This small molecule binds to this protein.
Small molecule (SMILES): CC(=O)N[C@@H]1[C@@H](O)[C@H](O)[C@@H](CO)O[C@H]1O

Binding-site contacts:
Ligand atom C4 contacts residue ASN1134 of chain 1.A at 4.2 Å.
Ligand atom C8 contacts residue ASN1134 of chain 1.A at 3.1 Å.
Ligand atom C7 contacts residue ASN1134 of chain 1.A at 3.4 Å.
Ligand atom O7 contacts residue ASN1134 of chain 1.A at 4.0 Å.
Ligand atom C3 contacts residue ASN1134 of chain 1.A at 3.8 Å.
Ligand atom O5 contacts residue ASN1134 of chain 1.A at 2.4 Å (h-bond).
Ligand atom C1 contacts residue ASN1134 of chain 1.A at 1.4 Å.
Ligand atom C5 contacts residue ASN1134 of chain 1.A at 3.7 Å.
Ligand atom N2 contacts residue ASN1134 of chain 1.A at 2.9 Å (h-bond).
Ligand atom C2 contacts residue ASN1134 of chain 1.A at 2.5 Å.

Sequence of chain 1.A:
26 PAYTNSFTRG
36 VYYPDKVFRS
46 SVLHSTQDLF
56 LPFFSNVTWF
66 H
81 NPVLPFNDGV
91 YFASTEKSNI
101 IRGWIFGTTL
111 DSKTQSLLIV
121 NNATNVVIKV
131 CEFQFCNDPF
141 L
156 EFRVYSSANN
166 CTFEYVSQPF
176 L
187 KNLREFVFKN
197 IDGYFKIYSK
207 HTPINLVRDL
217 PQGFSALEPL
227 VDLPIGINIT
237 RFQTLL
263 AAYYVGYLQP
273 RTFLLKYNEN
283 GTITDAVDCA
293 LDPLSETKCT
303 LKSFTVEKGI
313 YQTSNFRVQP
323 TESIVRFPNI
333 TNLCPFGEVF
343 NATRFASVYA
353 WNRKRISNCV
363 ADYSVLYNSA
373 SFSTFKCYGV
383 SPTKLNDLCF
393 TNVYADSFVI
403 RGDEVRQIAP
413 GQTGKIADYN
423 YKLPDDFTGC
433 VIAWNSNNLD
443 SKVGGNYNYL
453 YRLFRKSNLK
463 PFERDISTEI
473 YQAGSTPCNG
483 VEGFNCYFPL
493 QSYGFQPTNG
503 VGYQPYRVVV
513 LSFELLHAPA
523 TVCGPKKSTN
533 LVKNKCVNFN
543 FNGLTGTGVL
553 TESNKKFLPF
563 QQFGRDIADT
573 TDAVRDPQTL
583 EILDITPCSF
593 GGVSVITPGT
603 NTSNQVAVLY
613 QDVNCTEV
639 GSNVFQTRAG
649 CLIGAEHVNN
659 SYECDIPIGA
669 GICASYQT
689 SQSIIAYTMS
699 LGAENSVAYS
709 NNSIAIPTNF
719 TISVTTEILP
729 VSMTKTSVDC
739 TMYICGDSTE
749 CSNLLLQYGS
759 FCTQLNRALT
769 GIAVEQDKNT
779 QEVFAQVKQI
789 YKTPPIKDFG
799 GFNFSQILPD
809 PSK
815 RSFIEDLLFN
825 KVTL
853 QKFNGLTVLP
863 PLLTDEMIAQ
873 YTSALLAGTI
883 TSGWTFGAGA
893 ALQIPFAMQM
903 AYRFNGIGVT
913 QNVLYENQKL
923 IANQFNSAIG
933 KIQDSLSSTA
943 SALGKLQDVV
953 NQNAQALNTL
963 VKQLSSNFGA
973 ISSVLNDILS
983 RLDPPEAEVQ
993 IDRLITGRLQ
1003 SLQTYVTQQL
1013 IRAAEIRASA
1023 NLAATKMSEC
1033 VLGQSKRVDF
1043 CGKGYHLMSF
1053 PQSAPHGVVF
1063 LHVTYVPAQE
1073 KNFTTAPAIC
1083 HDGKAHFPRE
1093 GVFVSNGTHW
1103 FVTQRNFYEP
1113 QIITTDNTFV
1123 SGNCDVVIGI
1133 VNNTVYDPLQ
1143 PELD